Sequence of chain 1.C:
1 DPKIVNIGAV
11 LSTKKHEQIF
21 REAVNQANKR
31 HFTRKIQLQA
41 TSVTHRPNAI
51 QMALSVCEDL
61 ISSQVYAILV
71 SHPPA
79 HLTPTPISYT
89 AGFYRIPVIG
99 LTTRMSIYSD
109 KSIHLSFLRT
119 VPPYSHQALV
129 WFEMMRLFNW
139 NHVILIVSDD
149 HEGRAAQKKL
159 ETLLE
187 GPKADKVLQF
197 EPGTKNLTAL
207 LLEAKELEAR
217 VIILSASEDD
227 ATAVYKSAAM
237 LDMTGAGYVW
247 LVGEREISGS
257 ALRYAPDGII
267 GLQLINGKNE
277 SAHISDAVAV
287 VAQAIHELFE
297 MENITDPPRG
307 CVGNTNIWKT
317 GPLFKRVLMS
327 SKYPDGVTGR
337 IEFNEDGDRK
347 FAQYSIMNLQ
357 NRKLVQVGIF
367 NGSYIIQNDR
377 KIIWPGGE

Binding-site contacts:
Ligand atom O5 contacts residue ILE372 of chain 1.C at 4.0 Å.
Ligand atom C8 contacts residue SER369 of chain 1.C at 4.3 Å.
Ligand atom N2 contacts residue SER369 of chain 1.C at 4.2 Å.
Ligand atom C7 contacts residue ASN367 of chain 1.C at 3.8 Å.
Ligand atom O5 contacts residue ASN367 of chain 1.C at 2.2 Å (h-bond).
Ligand atom C1 contacts residue ASN367 of chain 1.C at 1.4 Å.
Ligand atom O6 contacts residue ILE372 of chain 1.C at 4.1 Å.
Ligand atom O6 contacts residue ASN367 of chain 1.C at 4.4 Å.
Ligand atom C2 contacts residue ASN367 of chain 1.C at 2.7 Å.
Ligand atom C3 contacts residue ASN367 of chain 1.C at 3.9 Å.
Ligand atom N2 contacts residue ASN367 of chain 1.C at 3.2 Å (h-bond).
Ligand atom C5 contacts residue ASN367 of chain 1.C at 3.4 Å.
Ligand atom C4 contacts residue ASN367 of chain 1.C at 4.2 Å.
Ligand atom O7 contacts residue ASN367 of chain 1.C at 4.0 Å.

The small molecule below binds the protein below.
Small molecule (SMILES): CC(=O)N[C@@H]1[C@@H](O)[C@H](O)[C@@H](CO)O[C@H]1O